Binding-site contacts:
Ligand atom C6 contacts residue GLN377 of chain 1.A at 4.0 Å.
Ligand atom C1 contacts residue ASN252 of chain 1.A at 1.4 Å.
Ligand atom C5 contacts residue GLN377 of chain 1.A at 4.5 Å.
Ligand atom C2 contacts residue ASN252 of chain 1.A at 2.5 Å.
Ligand atom C4 contacts residue ASN252 of chain 1.A at 4.3 Å.
Ligand atom C6 contacts residue THR254 of chain 1.A at 3.8 Å.
Ligand atom C5 contacts residue THR254 of chain 1.A at 4.5 Å.
Ligand atom O5 contacts residue THR254 of chain 1.A at 4.2 Å.
Ligand atom C8 contacts residue ASN252 of chain 1.A at 4.0 Å.
Ligand atom O6 contacts residue ILE273 of chain 1.A at 3.7 Å.
Ligand atom N2 contacts residue ASN252 of chain 1.A at 2.9 Å (h-bond).
Ligand atom O4 contacts residue GLN377 of chain 1.A at 4.5 Å.
Ligand atom O7 contacts residue ASN252 of chain 1.A at 4.5 Å.
Ligand atom O5 contacts residue ASN252 of chain 1.A at 2.5 Å (h-bond).
Ligand atom O5 contacts residue ILE273 of chain 1.A at 4.2 Å.
Ligand atom C8 contacts residue ASN62 of chain 1.M at 4.0 Å.
Ligand atom C3 contacts residue ASN252 of chain 1.A at 3.8 Å.
Ligand atom C6 contacts residue ILE273 of chain 1.A at 4.2 Å (hydrophobic).
Ligand atom C5 contacts residue ASN252 of chain 1.A at 3.8 Å.
Ligand atom C7 contacts residue ASN252 of chain 1.A at 3.6 Å.

Sequence of chain 1.A:
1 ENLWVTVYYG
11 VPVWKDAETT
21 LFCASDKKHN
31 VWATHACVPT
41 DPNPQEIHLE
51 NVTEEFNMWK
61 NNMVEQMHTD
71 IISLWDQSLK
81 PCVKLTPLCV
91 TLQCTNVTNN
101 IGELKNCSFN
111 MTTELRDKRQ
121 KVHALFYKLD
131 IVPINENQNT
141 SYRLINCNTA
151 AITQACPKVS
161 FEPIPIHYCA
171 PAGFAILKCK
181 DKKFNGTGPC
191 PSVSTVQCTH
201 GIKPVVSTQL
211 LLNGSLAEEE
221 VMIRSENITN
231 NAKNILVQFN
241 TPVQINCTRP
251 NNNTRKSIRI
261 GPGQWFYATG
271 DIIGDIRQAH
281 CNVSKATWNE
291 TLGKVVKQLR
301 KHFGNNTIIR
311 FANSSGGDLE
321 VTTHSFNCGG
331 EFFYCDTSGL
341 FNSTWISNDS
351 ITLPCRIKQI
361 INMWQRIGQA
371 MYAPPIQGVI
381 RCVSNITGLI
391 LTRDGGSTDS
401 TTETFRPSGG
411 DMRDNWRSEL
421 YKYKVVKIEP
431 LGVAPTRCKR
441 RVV

The protein below binds the small molecule below.
Small molecule (SMILES): CC(=O)N[C@@H]1[C@@H](O)[C@H](O)[C@@H](CO)O[C@H]1O

Sequence of chain 1.M:
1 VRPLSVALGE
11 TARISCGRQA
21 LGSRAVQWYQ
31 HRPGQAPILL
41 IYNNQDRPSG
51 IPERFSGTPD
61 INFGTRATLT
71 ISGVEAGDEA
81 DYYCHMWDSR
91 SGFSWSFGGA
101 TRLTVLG